Binding-site contacts:
Ligand atom PG contacts residue GLU1126 of chain 1.B at 3.5 Å.
Ligand atom O2B contacts residue THR1063 of chain 1.B at 3.2 Å.
Ligand atom N1 contacts residue ILE1030 of chain 1.B at 3.2 Å (h-bond).
Ligand atom O3G contacts residue ASN1174 of chain 1.B at 2.8 Å (h-bond).
Ligand atom O3A contacts residue THR1063 of chain 1.B at 3.5 Å (h-bond).
Ligand atom N3B contacts residue PRO1058 of chain 1.B at 3.4 Å.
Ligand atom O1A contacts residue LYS1062 of chain 1.B at 3.6 Å.
Ligand atom O1B contacts residue GLY1061 of chain 1.B at 2.7 Å (h-bond).
Ligand atom C5' contacts residue MET1064 of chain 1.B at 3.4 Å (hydrophobic).
Ligand atom O2A contacts residue MET1064 of chain 1.B at 3.4 Å.
Ligand atom O1A contacts residue MET1064 of chain 1.B at 3.0 Å (h-bond).
Ligand atom O2G contacts residue ARG1258 of chain 1.B at 3.3 Å (salt-bridge).
Ligand atom O3G contacts residue LYS1062 of chain 1.B at 3.6 Å (salt-bridge).
Ligand atom O1B contacts residue SER1060 of chain 1.B at 3.3 Å (h-bond).
Ligand atom O1A contacts residue THR1063 of chain 1.B at 2.6 Å (h-bond).
Ligand atom PB contacts residue LYS1062 of chain 1.B at 3.6 Å.
Ligand atom O3' contacts residue THR1261 of chain 1.B at 3.1 Å (h-bond).
Ligand atom O3' contacts residue ARG1549 of chain 1.B at 3.2 Å (salt-bridge).
Ligand atom N6 contacts residue ILE1208 of chain 1.B at 3.1 Å.
Ligand atom PA contacts residue ARG1258 of chain 1.B at 3.6 Å.
Ligand atom O3' contacts residue ARG1258 of chain 1.B at 3.4 Å.
Ligand atom C2' contacts residue THR1261 of chain 1.B at 3.5 Å.
Ligand atom O2A contacts residue ARG1258 of chain 1.B at 3.4 Å (salt-bridge).
Ligand atom O4' contacts residue GLY1059 of chain 1.B at 3.6 Å (h-bond).
Ligand atom O3G contacts residue GLU1126 of chain 1.B at 3.2 Å (salt-bridge).
Ligand atom O1B contacts residue LYS1062 of chain 1.B at 3.1 Å (salt-bridge).
Ligand atom O1A contacts residue GLY1061 of chain 1.B at 3.4 Å.
Ligand atom O1G contacts residue GLU1126 of chain 1.B at 2.9 Å (salt-bridge).
Ligand atom C2 contacts residue TYR1212 of chain 1.B at 3.5 Å (hydrophobic).
Ligand atom O2A contacts residue THR1063 of chain 1.B at 3.2 Å (h-bond).
Ligand atom N6 contacts residue ILE1030 of chain 1.B at 3.1 Å (h-bond).
Ligand atom N3B contacts residue GLY1059 of chain 1.B at 3.1 Å (h-bond).
Ligand atom C6 contacts residue ILE1208 of chain 1.B at 3.6 Å (hydrophobic).
Ligand atom O2G contacts residue ALA1545 of chain 1.B at 3.3 Å.
Ligand atom PA contacts residue THR1063 of chain 1.B at 3.2 Å.
Ligand atom O2' contacts residue THR1261 of chain 1.B at 2.5 Å (h-bond).
Ligand atom N3B contacts residue LYS1062 of chain 1.B at 3.3 Å (salt-bridge).
Ligand atom O3A contacts residue ARG1258 of chain 1.B at 2.7 Å (salt-bridge).
Ligand atom C3' contacts residue ARG1549 of chain 1.B at 3.5 Å.
Ligand atom O2B contacts residue LYS1062 of chain 1.B at 3.4 Å (salt-bridge).

Sequence of chain 1.B:
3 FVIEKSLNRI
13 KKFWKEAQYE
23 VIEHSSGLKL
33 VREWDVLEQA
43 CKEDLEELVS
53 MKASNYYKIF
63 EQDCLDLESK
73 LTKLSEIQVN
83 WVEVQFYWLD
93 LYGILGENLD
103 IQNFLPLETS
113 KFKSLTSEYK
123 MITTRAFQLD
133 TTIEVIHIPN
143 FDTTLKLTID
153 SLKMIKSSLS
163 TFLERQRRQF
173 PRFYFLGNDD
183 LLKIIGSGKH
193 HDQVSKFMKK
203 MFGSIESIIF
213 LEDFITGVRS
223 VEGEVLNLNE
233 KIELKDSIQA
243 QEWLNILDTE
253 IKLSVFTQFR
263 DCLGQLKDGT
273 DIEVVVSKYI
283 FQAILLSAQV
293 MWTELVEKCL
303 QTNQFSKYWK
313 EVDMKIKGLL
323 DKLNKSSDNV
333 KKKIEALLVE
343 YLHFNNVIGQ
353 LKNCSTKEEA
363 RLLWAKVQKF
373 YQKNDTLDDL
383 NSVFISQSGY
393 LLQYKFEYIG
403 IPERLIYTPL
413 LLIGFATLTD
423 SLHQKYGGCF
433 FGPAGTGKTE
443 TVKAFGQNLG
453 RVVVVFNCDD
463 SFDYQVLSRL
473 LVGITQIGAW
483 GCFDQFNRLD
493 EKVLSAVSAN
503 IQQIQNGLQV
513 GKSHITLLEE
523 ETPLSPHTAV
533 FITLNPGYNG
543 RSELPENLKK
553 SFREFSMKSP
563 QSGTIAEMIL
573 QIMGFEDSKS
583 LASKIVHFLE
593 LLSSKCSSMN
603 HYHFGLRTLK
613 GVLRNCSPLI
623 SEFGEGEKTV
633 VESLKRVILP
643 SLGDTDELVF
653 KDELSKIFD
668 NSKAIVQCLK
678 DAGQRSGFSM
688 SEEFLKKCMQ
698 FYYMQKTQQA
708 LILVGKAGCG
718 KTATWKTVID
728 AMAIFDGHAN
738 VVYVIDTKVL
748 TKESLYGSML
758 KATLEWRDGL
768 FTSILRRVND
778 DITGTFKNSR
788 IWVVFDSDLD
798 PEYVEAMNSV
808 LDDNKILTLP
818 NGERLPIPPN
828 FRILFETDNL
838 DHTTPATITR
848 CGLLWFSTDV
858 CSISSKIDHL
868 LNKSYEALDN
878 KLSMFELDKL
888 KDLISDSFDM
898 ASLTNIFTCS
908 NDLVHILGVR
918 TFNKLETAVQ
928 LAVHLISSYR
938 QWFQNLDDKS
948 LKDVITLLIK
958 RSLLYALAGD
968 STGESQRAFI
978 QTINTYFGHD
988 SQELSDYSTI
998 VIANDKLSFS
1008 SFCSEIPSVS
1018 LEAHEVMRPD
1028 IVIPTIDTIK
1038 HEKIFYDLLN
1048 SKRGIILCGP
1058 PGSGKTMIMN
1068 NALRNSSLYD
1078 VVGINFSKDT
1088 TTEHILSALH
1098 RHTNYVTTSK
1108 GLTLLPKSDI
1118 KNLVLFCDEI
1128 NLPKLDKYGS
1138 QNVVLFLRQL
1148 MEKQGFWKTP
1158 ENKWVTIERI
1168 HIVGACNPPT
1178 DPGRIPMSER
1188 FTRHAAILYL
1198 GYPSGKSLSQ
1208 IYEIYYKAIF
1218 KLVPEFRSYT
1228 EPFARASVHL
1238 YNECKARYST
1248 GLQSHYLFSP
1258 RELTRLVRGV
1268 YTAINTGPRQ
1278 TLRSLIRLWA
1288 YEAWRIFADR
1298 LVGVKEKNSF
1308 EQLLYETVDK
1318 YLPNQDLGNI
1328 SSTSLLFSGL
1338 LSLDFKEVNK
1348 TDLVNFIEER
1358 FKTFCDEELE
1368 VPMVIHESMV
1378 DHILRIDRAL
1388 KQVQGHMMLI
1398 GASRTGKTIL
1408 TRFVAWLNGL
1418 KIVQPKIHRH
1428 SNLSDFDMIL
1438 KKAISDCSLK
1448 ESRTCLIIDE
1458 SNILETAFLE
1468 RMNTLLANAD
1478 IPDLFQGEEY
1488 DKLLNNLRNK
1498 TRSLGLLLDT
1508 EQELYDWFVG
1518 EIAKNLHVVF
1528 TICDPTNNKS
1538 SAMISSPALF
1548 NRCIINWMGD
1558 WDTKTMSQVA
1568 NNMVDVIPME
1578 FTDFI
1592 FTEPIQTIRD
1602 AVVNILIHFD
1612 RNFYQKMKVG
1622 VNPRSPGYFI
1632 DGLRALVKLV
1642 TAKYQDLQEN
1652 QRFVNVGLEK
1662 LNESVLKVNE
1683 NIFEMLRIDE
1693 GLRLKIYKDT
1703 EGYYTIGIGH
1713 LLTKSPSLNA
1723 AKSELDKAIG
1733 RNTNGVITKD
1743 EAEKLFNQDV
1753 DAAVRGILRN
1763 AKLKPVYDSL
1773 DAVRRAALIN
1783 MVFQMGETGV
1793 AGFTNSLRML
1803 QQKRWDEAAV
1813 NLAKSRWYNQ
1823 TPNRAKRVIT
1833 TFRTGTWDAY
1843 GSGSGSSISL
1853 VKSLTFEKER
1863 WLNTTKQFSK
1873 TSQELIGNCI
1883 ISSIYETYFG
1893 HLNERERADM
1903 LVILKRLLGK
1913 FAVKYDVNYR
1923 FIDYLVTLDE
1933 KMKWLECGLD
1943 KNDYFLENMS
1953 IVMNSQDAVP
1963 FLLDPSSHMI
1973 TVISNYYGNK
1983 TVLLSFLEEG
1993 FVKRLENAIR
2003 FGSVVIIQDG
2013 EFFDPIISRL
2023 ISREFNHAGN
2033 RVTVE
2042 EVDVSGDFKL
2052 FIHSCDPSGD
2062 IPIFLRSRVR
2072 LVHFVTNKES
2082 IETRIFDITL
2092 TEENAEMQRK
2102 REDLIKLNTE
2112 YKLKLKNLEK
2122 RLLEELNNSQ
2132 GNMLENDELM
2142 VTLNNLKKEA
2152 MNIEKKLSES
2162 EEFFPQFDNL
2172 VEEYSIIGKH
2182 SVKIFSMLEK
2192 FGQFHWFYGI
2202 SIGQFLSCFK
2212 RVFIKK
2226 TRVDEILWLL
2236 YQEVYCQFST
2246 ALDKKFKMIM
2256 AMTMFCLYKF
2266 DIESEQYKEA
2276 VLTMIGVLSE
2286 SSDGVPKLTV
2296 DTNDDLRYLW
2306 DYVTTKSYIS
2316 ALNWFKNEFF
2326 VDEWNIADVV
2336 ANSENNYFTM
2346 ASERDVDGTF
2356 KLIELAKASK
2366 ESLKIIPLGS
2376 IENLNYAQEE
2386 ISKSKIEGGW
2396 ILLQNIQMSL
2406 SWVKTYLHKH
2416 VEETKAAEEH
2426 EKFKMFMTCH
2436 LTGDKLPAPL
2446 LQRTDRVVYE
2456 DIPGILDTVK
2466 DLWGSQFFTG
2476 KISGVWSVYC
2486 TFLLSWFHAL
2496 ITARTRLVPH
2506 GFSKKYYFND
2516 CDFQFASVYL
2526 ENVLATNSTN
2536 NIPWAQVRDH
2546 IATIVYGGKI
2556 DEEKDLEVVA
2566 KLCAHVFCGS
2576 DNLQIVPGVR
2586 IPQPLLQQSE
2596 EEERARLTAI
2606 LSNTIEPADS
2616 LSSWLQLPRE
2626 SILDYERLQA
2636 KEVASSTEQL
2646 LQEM

This protein binds this small molecule.
Small molecule (SMILES): Nc1ncnc2c1ncn2[C@@H]1O[C@H](CO[P](=O)(O)O[P](=O)(O)NP(=O)(O)O)[C@@H](O)[C@H]1O